Binding-site contacts:
Ligand atom C2 contacts residue GLU152 of chain 1.A at 4.0 Å.
Ligand atom O7 contacts residue ASN173 of chain 1.A at 3.1 Å (h-bond).
Ligand atom C5 contacts residue GLU153 of chain 1.A at 4.5 Å.
Ligand atom N2 contacts residue ASN173 of chain 1.A at 3.0 Å (h-bond).
Ligand atom O4 contacts residue LYS212 of chain 1.A at 3.1 Å (salt-bridge).
Ligand atom O5 contacts residue GLU153 of chain 1.A at 3.4 Å.
Ligand atom O5 contacts residue GLU152 of chain 1.A at 4.1 Å.
Ligand atom C5 contacts residue LYS212 of chain 1.A at 3.8 Å.
Ligand atom C3 contacts residue LYS212 of chain 1.A at 4.0 Å.
Ligand atom C8 contacts residue ASN173 of chain 1.A at 4.4 Å.
Ligand atom C4 contacts residue LYS212 of chain 1.A at 3.9 Å.
Ligand atom C7 contacts residue GLU152 of chain 1.A at 4.2 Å.
Ligand atom O6 contacts residue ILE154 of chain 1.A at 3.2 Å (h-bond).
Ligand atom O7 contacts residue GLU152 of chain 1.A at 3.3 Å (salt-bridge).
Ligand atom C3 contacts residue ASN173 of chain 1.A at 3.9 Å.
Ligand atom C1 contacts residue GLU152 of chain 1.A at 3.7 Å.
Ligand atom O5 contacts residue ASN173 of chain 1.A at 2.5 Å (h-bond).
Ligand atom C7 contacts residue GLU174 of chain 1.A at 4.1 Å.
Ligand atom C1 contacts residue GLU153 of chain 1.A at 4.0 Å.
Ligand atom O5 contacts residue ILE154 of chain 1.A at 3.3 Å (h-bond).
Ligand atom C1 contacts residue ILE154 of chain 1.A at 4.1 Å (hydrophobic).
Ligand atom O6 contacts residue GLU153 of chain 1.A at 3.3 Å.
Ligand atom C6 contacts residue ILE154 of chain 1.A at 4.2 Å (hydrophobic).
Ligand atom C7 contacts residue ASN173 of chain 1.A at 3.2 Å.
Ligand atom C6 contacts residue GLU216 of chain 1.A at 3.2 Å.
Ligand atom O4 contacts residue GLU215 of chain 1.A at 4.1 Å.
Ligand atom C2 contacts residue ASN173 of chain 1.A at 2.5 Å.
Ligand atom O3 contacts residue LYS212 of chain 1.A at 4.1 Å.
Ligand atom C1 contacts residue ASN173 of chain 1.A at 1.4 Å.
Ligand atom C6 contacts residue LYS212 of chain 1.A at 4.2 Å.
Ligand atom O6 contacts residue GLU216 of chain 1.A at 2.5 Å (salt-bridge).
Ligand atom C5 contacts residue ASN173 of chain 1.A at 3.7 Å.
Ligand atom C5 contacts residue ILE154 of chain 1.A at 4.3 Å (hydrophobic).
Ligand atom C8 contacts residue GLU174 of chain 1.A at 3.1 Å.
Ligand atom N2 contacts residue GLU174 of chain 1.A at 4.2 Å.
Ligand atom C6 contacts residue GLU153 of chain 1.A at 4.4 Å.
Ligand atom C4 contacts residue ASN173 of chain 1.A at 4.3 Å.
Ligand atom C4 contacts residue GLU153 of chain 1.A at 4.4 Å.

Sequence of chain 1.A:
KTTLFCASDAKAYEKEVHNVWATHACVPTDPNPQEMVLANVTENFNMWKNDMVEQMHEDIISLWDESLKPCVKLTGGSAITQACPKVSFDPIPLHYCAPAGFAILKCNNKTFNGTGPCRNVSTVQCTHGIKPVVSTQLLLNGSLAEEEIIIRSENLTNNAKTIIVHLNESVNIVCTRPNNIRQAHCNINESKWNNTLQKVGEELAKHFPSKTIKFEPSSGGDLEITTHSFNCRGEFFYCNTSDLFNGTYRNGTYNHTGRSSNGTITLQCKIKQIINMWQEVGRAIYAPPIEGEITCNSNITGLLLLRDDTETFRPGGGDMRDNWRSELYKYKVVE

The small molecule below binds the protein below.
Small molecule (SMILES): CC(=O)N[C@@H]1[C@@H](O)[C@H](O)[C@@H](CO)O[C@H]1O